Sequence of chain 1.C:
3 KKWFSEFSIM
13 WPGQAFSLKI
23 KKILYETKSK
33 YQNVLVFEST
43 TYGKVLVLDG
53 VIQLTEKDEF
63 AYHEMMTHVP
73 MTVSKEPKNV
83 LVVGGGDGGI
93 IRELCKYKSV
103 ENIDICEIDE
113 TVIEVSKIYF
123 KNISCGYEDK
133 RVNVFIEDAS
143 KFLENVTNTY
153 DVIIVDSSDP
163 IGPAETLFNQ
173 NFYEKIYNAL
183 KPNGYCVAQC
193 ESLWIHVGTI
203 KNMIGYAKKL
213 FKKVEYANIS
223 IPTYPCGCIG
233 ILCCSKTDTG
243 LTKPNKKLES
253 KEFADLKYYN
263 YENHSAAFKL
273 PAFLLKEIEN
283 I

This protein binds this small molecule.
Small molecule (SMILES): NCC=C(CCCCCN)SC[C@H]1O[C@@H](n2cnc3c(N)ncnc32)[C@H](O)[C@@H]1O

Binding-site contacts:
Ligand atom C4' contacts residue GLY87 of chain 1.C at 3.6 Å.
Ligand atom O3' contacts residue GLU109 of chain 1.C at 2.7 Å (salt-bridge).
Ligand atom C2 contacts residue ILE110 of chain 1.C at 3.3 Å (hydrophobic).
Ligand atom CA contacts residue GLN55 of chain 1.C at 3.4 Å.
Ligand atom CB contacts residue ASP89 of chain 1.C at 3.5 Å.
Ligand atom C5' contacts residue ASP158 of chain 1.C at 3.1 Å.
Ligand atom O3' contacts residue VAL114 of chain 1.C at 3.4 Å.
Ligand atom CA contacts residue TYR226 of chain 1.C at 3.5 Å (hydrophobic).
Ligand atom CB contacts residue ASP158 of chain 1.C at 3.6 Å.
Ligand atom SD contacts residue GLN55 of chain 1.C at 3.2 Å (h-bond).
Ligand atom CA contacts residue ASP89 of chain 1.C at 3.5 Å.
Ligand atom CG contacts residue ASP158 of chain 1.C at 3.5 Å.
Ligand atom N contacts residue ASP158 of chain 1.C at 3.1 Å (salt-bridge).
Ligand atom C2' contacts residue GLU109 of chain 1.C at 3.5 Å.
Ligand atom C3' contacts residue GLU109 of chain 1.C at 3.5 Å.
Ligand atom N contacts residue ASP89 of chain 1.C at 2.8 Å (salt-bridge).
Ligand atom C8 contacts residue SER160 of chain 1.C at 3.4 Å.
Ligand atom O4' contacts residue ASP158 of chain 1.C at 3.4 Å (salt-bridge).
Ligand atom N1 contacts residue ALA141 of chain 1.C at 3.0 Å (h-bond).
Ligand atom N contacts residue HIS65 of chain 1.C at 2.9 Å (h-bond).
Ligand atom O2' contacts residue GLN34 of chain 1.C at 3.2 Å (h-bond).
Ligand atom N7 contacts residue ALA166 of chain 1.C at 3.2 Å (h-bond).
Ligand atom SD contacts residue SER159 of chain 1.C at 3.3 Å.
Ligand atom N6 contacts residue THR168 of chain 1.C at 3.3 Å (h-bond).
Ligand atom C1' contacts residue GLU109 of chain 1.C at 3.5 Å.
Ligand atom O4' contacts residue GLY86 of chain 1.C at 3.5 Å.
Ligand atom N16 contacts residue ASP161 of chain 1.C at 3.0 Å (salt-bridge).
Ligand atom C4' contacts residue ASP158 of chain 1.C at 3.6 Å.
Ligand atom C11 contacts residue SER159 of chain 1.C at 3.4 Å.
Ligand atom N7 contacts residue PRO165 of chain 1.C at 3.3 Å.
Ligand atom C2 contacts residue CYS108 of chain 1.C at 3.4 Å (hydrophobic).
Ligand atom C15 contacts residue ASP161 of chain 1.C at 3.3 Å.
Ligand atom N3 contacts residue GLY86 of chain 1.C at 3.4 Å.
Ligand atom N3 contacts residue ILE110 of chain 1.C at 3.2 Å (h-bond).
Ligand atom N6 contacts residue PRO165 of chain 1.C at 3.0 Å (h-bond).
Ligand atom C4' contacts residue GLU109 of chain 1.C at 3.4 Å.
Ligand atom O2' contacts residue GLU109 of chain 1.C at 2.6 Å (salt-bridge).
Ligand atom SD contacts residue SER160 of chain 1.C at 3.2 Å (h-bond).
Ligand atom C4 contacts residue ILE110 of chain 1.C at 3.6 Å (hydrophobic).
Ligand atom N6 contacts residue ASP140 of chain 1.C at 3.0 Å (salt-bridge).